A small-molecule ligand and the protein it binds are described below.
Small molecule (SMILES): CC(=O)N[C@H]1[C@H](O[C@H]2[C@H](O)[C@@H](NC(C)=O)CO[C@@H]2CO)O[C@H](CO)[C@@H](O[C@@H]2O[C@H](CO[C@H]3O[C@H](CO[C@H]4O[C@H](CO)[C@@H](O)[C@H](O)[C@@H]4O)[C@@H](O)[C@H](O[C@H]4O[C@H](CO)[C@@H](O)[C@H](O)[C@@H]4O)[C@@H]3O)[C@@H](O)[C@H](O[C@H]3O[C@H](CO)[C@@H](O)[C@H](O)[C@@H]3O[C@H]3O[C@H](CO)[C@@H](O)[C@H](O)[C@@H]3O)[C@@H]2O)[C@@H]1O

Sequence of chain 1.A:
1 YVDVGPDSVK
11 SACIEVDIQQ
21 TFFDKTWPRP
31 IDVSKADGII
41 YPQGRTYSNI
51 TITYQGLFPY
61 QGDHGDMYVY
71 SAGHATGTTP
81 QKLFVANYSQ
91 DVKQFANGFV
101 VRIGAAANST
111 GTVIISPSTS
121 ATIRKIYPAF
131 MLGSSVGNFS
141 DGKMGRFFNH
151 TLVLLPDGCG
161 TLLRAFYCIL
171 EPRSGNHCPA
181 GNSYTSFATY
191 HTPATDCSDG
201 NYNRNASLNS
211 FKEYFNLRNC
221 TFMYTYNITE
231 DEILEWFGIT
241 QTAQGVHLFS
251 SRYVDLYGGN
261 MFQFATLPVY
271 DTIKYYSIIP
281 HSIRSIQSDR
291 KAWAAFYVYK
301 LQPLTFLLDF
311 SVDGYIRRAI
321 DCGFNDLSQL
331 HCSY

Binding-site contacts:
Ligand atom C1 contacts residue ARG164 of chain 1.A at 3.8 Å.
Ligand atom C3 contacts residue ASP3 of chain 1.A at 3.2 Å.
Ligand atom C5 contacts residue ASP3 of chain 1.A at 3.8 Å.
Ligand atom C6 contacts residue ARG164 of chain 1.A at 3.5 Å.
Ligand atom C4 contacts residue ASN205 of chain 1.A at 4.2 Å.
Ligand atom C5 contacts residue ASN205 of chain 1.A at 3.6 Å.
Ligand atom C4 contacts residue VAL4 of chain 1.A at 4.2 Å (hydrophobic).
Ligand atom C8 contacts residue MET223 of chain 1.A at 3.6 Å (hydrophobic).
Ligand atom C1 contacts residue ASP3 of chain 1.A at 4.2 Å.
Ligand atom O5 contacts residue LEU208 of chain 1.A at 3.9 Å.
Ligand atom C3 contacts residue ASN205 of chain 1.A at 3.8 Å.
Ligand atom O5 contacts residue ARG164 of chain 1.A at 3.2 Å (salt-bridge).
Ligand atom C8 contacts residue ASP3 of chain 1.A at 4.2 Å.
Ligand atom C1 contacts residue GLY5 of chain 1.A at 4.2 Å.
Ligand atom O3 contacts residue PRO6 of chain 1.A at 4.3 Å.
Ligand atom N2 contacts residue ASP3 of chain 1.A at 2.9 Å (salt-bridge).
Ligand atom O3 contacts residue GLY5 of chain 1.A at 3.5 Å.
Ligand atom O2 contacts residue ASP3 of chain 1.A at 3.0 Å (salt-bridge).
Ligand atom O7 contacts residue PRO6 of chain 1.A at 3.6 Å.
Ligand atom C4 contacts residue ASP3 of chain 1.A at 4.1 Å.
Ligand atom C1 contacts residue ASP3 of chain 1.A at 3.9 Å.
Ligand atom C7 contacts residue ASN205 of chain 1.A at 3.5 Å.
Ligand atom O6 contacts residue TYR1 of chain 1.A at 3.9 Å.
Ligand atom C2 contacts residue ASP3 of chain 1.A at 3.8 Å.
Ligand atom O6 contacts residue ARG164 of chain 1.A at 2.7 Å (salt-bridge).
Ligand atom O7 contacts residue ASN209 of chain 1.A at 4.3 Å.
Ligand atom O3 contacts residue ASP3 of chain 1.A at 3.8 Å.
Ligand atom N2 contacts residue ASN205 of chain 1.A at 2.8 Å (h-bond).
Ligand atom O2 contacts residue TYR1 of chain 1.A at 3.9 Å.
Ligand atom C1 contacts residue ASN205 of chain 1.A at 1.4 Å.
Ligand atom C2 contacts residue ASP3 of chain 1.A at 3.5 Å.
Ligand atom C2 contacts residue ASN205 of chain 1.A at 2.3 Å.
Ligand atom C7 contacts residue ASP3 of chain 1.A at 4.0 Å.
Ligand atom O6 contacts residue MET223 of chain 1.A at 3.8 Å.
Ligand atom O5 contacts residue ASN205 of chain 1.A at 2.3 Å (h-bond).
Ligand atom C5 contacts residue ARG164 of chain 1.A at 3.9 Å.
Ligand atom O7 contacts residue ASN205 of chain 1.A at 3.7 Å.
Ligand atom O4 contacts residue ASP3 of chain 1.A at 3.2 Å.
Ligand atom C6 contacts residue MET223 of chain 1.A at 3.6 Å (hydrophobic).
Ligand atom O6 contacts residue THR225 of chain 1.A at 4.0 Å.